Binding-site contacts:
Ligand atom C1 contacts residue ASP58 of chain 1.A at 3.9 Å.
Ligand atom C2 contacts residue ASP58 of chain 1.A at 3.5 Å.
Ligand atom C7 contacts residue ASN34 of chain 1.A at 3.5 Å.
Ligand atom C8 contacts residue ASN34 of chain 1.A at 4.5 Å.
Ligand atom O5 contacts residue SER15 of chain 1.A at 3.7 Å.
Ligand atom C8 contacts residue ASP58 of chain 1.A at 3.4 Å.
Ligand atom C1 contacts residue ASN34 of chain 1.A at 1.4 Å.
Ligand atom C1 contacts residue THR36 of chain 1.A at 3.7 Å.
Ligand atom N2 contacts residue ASP58 of chain 1.A at 2.6 Å (salt-bridge).
Ligand atom O5 contacts residue ASN34 of chain 1.A at 2.4 Å (h-bond).
Ligand atom C5 contacts residue SER15 of chain 1.A at 4.2 Å.
Ligand atom C6 contacts residue SER15 of chain 1.A at 3.8 Å.
Ligand atom C7 contacts residue ASP58 of chain 1.A at 3.4 Å.
Ligand atom C2 contacts residue ASN34 of chain 1.A at 2.5 Å.
Ligand atom C4 contacts residue ASN34 of chain 1.A at 4.3 Å.
Ligand atom O6 contacts residue SER15 of chain 1.A at 4.2 Å.
Ligand atom O5 contacts residue THR36 of chain 1.A at 3.5 Å (h-bond).
Ligand atom C3 contacts residue ASP58 of chain 1.A at 3.6 Å.
Ligand atom C5 contacts residue ASN34 of chain 1.A at 3.7 Å.
Ligand atom N2 contacts residue ASN34 of chain 1.A at 2.9 Å (h-bond).
Ligand atom C6 contacts residue THR36 of chain 1.A at 3.9 Å.
Ligand atom O3 contacts residue ASP58 of chain 1.A at 4.1 Å.
Ligand atom C3 contacts residue ASN34 of chain 1.A at 3.8 Å.
Ligand atom O7 contacts residue ASN34 of chain 1.A at 3.7 Å.
Ligand atom C5 contacts residue THR36 of chain 1.A at 3.4 Å.

Sequence of chain 1.A:
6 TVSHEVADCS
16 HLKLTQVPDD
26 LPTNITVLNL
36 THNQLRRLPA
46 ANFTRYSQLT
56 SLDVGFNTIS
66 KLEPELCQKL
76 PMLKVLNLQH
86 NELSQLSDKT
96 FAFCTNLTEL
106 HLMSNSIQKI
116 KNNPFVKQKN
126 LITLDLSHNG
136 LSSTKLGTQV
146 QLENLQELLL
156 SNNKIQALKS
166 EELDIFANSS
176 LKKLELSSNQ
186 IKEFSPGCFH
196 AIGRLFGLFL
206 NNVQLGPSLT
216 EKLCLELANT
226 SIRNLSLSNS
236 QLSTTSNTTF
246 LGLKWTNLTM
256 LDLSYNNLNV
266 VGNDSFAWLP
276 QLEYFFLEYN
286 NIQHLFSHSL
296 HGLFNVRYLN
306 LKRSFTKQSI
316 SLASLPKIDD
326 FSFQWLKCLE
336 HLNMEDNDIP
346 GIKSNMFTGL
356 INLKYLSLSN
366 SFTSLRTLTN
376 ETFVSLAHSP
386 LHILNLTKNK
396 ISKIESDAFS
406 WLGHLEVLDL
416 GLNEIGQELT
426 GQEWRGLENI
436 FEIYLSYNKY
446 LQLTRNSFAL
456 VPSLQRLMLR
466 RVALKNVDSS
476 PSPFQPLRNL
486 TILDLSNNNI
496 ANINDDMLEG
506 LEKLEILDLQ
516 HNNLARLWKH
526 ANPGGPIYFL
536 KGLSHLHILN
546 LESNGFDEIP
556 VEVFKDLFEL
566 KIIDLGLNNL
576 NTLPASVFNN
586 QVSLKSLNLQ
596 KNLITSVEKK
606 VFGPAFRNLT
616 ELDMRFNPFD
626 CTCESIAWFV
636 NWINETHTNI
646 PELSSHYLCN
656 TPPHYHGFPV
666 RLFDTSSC

This protein binds this small molecule.
Small molecule (SMILES): CC(=O)N[C@H]1[C@H](O[C@H]2[C@H](O)[C@@H](NC(C)=O)CO[C@@H]2CO)O[C@H](CO)[C@@H](O)[C@@H]1O